Binding-site contacts:
Ligand atom O5 contacts residue ASN70 of chain 1.C at 2.3 Å (h-bond).
Ligand atom C7 contacts residue LEU361 of chain 1.C at 4.1 Å (hydrophobic).
Ligand atom C5 contacts residue ASN71 of chain 1.C at 3.7 Å.
Ligand atom C6 contacts residue ASN71 of chain 1.C at 3.5 Å.
Ligand atom C5 contacts residue ASN70 of chain 1.C at 3.6 Å.
Ligand atom N2 contacts residue LEU361 of chain 1.C at 4.0 Å.
Ligand atom C2 contacts residue ASN70 of chain 1.C at 2.4 Å.
Ligand atom C1 contacts residue ASN70 of chain 1.C at 1.4 Å.
Ligand atom C8 contacts residue LEU361 of chain 1.C at 3.7 Å (hydrophobic).
Ligand atom O7 contacts residue ASN70 of chain 1.C at 3.5 Å (h-bond).
Ligand atom C7 contacts residue ASN70 of chain 1.C at 3.5 Å.
Ligand atom N2 contacts residue ASN70 of chain 1.C at 3.0 Å (h-bond).
Ligand atom C4 contacts residue ASN70 of chain 1.C at 4.2 Å.
Ligand atom C3 contacts residue ASN70 of chain 1.C at 3.8 Å.
Ligand atom C1 contacts residue ASN71 of chain 1.C at 3.6 Å.
Ligand atom O5 contacts residue ASN71 of chain 1.C at 2.9 Å (h-bond).
Ligand atom O6 contacts residue ASN71 of chain 1.C at 4.0 Å.

The protein below binds the small molecule below.
Small molecule (SMILES): CC(=O)N[C@H]1[C@H](O[C@H]2[C@H](O)[C@@H](NC(C)=O)CO[C@@H]2CO)O[C@H](CO)[C@@H](O)[C@@H]1O

Sequence of chain 1.C:
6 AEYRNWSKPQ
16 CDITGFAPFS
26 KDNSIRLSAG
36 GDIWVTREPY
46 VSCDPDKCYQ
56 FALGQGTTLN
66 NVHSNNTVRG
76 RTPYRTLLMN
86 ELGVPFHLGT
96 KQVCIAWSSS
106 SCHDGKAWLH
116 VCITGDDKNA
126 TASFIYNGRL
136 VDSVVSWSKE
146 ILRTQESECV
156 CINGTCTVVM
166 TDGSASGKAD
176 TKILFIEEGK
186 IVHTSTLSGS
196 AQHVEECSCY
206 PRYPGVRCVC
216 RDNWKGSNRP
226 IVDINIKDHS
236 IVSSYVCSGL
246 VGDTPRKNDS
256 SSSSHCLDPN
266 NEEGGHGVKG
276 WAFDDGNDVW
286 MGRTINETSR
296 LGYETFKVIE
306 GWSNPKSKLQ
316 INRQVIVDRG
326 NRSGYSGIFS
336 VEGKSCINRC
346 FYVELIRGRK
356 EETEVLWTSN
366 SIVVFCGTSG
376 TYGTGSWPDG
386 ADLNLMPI